The protein below binds the small molecule below.
Small molecule (SMILES): CCCCCCCCCCO[C@@H]1O[C@H](CO)[C@@H](O[C@H]2O[C@H](CO)[C@@H](O)[C@H](O)[C@H]2O)[C@H](O)[C@H]1O

Sequence of chain 1.A:
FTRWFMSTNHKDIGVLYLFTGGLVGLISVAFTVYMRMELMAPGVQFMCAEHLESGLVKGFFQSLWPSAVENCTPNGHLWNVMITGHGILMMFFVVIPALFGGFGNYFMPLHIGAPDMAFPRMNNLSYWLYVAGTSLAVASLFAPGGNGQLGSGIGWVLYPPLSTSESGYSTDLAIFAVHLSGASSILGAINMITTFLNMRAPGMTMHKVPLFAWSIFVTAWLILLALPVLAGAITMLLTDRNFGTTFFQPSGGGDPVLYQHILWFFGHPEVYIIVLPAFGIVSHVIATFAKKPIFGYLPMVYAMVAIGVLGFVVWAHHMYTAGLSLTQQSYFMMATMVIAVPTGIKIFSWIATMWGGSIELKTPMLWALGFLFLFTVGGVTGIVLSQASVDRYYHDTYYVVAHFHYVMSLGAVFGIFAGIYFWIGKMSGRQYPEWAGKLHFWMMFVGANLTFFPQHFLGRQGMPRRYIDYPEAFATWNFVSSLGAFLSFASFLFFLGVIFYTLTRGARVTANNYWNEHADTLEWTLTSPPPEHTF

Binding-site contacts:
Ligand atom C31 contacts residue PHE510 of chain 1.A at 3.6 Å (hydrophobic).
Ligand atom C40 contacts residue LEU509 of chain 1.A at 4.3 Å (hydrophobic).
Ligand atom C43 contacts residue DMU1 of chain 1.F at 4.3 Å.
Ligand atom C4 contacts residue TYR517 of chain 1.A at 3.7 Å (hydrophobic).
Ligand atom C25 contacts residue PHE510 of chain 1.A at 3.9 Å (hydrophobic).
Ligand atom C37 contacts residue GLY513 of chain 1.A at 4.2 Å.
Ligand atom C3 contacts residue DMU1 of chain 1.F at 3.8 Å.
Ligand atom C43 contacts residue LEU509 of chain 1.A at 4.0 Å (hydrophobic).
Ligand atom C10 contacts residue DMU1 of chain 1.F at 3.7 Å.
Ligand atom O7 contacts residue DMU1 of chain 1.F at 4.3 Å.
Ligand atom C18 contacts residue TYR517 of chain 1.A at 3.7 Å (hydrophobic).
Ligand atom O61 contacts residue DMU1 of chain 1.F at 3.0 Å (h-bond).
Ligand atom O5 contacts residue PRO449 of chain 1.A at 3.9 Å.
Ligand atom C18 contacts residue TRP451 of chain 1.A at 3.9 Å (hydrophobic).
Ligand atom C22 contacts residue TYR517 of chain 1.A at 4.0 Å (hydrophobic).
Ligand atom C4 contacts residue TRP451 of chain 1.A at 4.2 Å (hydrophobic).
Ligand atom C25 contacts residue VAL514 of chain 1.A at 4.1 Å (hydrophobic).
Ligand atom C37 contacts residue PHE510 of chain 1.A at 4.2 Å (hydrophobic).
Ligand atom C6 contacts residue TYR517 of chain 1.A at 3.6 Å (hydrophobic).
Ligand atom O16 contacts residue TYR517 of chain 1.A at 4.3 Å.
Ligand atom C28 contacts residue GLY513 of chain 1.A at 4.0 Å.
Ligand atom O1 contacts residue DMU1 of chain 1.F at 2.9 Å (h-bond).
Ligand atom C34 contacts residue GLY513 of chain 1.A at 4.2 Å.
Ligand atom C9 contacts residue DMU1 of chain 1.F at 4.0 Å.
Ligand atom C11 contacts residue DMU1 of chain 1.F at 3.9 Å.
Ligand atom C28 contacts residue VAL514 of chain 1.A at 4.2 Å (hydrophobic).
Ligand atom O6 contacts residue DMU1 of chain 1.F at 3.9 Å.
Ligand atom C40 contacts residue GLY513 of chain 1.A at 4.2 Å.
Ligand atom C18 contacts residue PRO449 of chain 1.A at 3.9 Å (hydrophobic).
Ligand atom O5 contacts residue TYR517 of chain 1.A at 3.9 Å.
Ligand atom O16 contacts residue TRP451 of chain 1.A at 3.3 Å.
Ligand atom C57 contacts residue PRO449 of chain 1.A at 4.0 Å (hydrophobic).
Ligand atom C6 contacts residue TRP451 of chain 1.A at 4.0 Å (hydrophobic).
Ligand atom O55 contacts residue DMU1 of chain 1.F at 4.2 Å.
Ligand atom C57 contacts residue TRP451 of chain 1.A at 4.2 Å (hydrophobic).
Ligand atom C19 contacts residue TRP451 of chain 1.A at 3.6 Å (hydrophobic).
Ligand atom O61 contacts residue TRP451 of chain 1.A at 3.5 Å.
Ligand atom C2 contacts residue TYR517 of chain 1.A at 4.4 Å (hydrophobic).
Ligand atom C57 contacts residue DMU1 of chain 1.F at 4.2 Å.
Ligand atom O5 contacts residue TRP451 of chain 1.A at 3.2 Å (h-bond).